This protein binds this small molecule.
Small molecule (SMILES): Cc1ccc(-c2ccc3nc(N)nc(N)c3c2)cc1

Binding-site contacts:
Ligand atom C13 contacts residue NAP1 of chain 1.E at 3.6 Å.
Ligand atom N7 contacts residue ASP161 of chain 1.A at 3.7 Å.
Ligand atom CAC contacts residue TRP221 of chain 1.A at 3.2 Å (hydrophobic).
Ligand atom C8 contacts residue NAP1 of chain 1.E at 3.5 Å.
Ligand atom C13 contacts residue PHE97 of chain 1.A at 3.7 Å (hydrophobic).
Ligand atom C3 contacts residue NAP1 of chain 1.E at 3.6 Å.
Ligand atom N7 contacts residue PHE97 of chain 1.A at 3.7 Å.
Ligand atom N4 contacts residue TYR174 of chain 1.A at 3.7 Å.
Ligand atom C9 contacts residue ARG14 of chain 1.A at 3.8 Å.
Ligand atom C1 contacts residue NAP1 of chain 1.E at 3.5 Å.
Ligand atom CAP contacts residue PRO210 of chain 1.A at 3.8 Å (hydrophobic).
Ligand atom C1 contacts residue PHE97 of chain 1.A at 3.6 Å (hydrophobic).
Ligand atom C9 contacts residue PRO210 of chain 1.A at 3.9 Å (hydrophobic).
Ligand atom C3 contacts residue TYR174 of chain 1.A at 3.6 Å (hydrophobic).
Ligand atom N14 contacts residue NAP1 of chain 1.E at 3.3 Å (h-bond).
Ligand atom C2 contacts residue NAP1 of chain 1.E at 3.8 Å.
Ligand atom N7 contacts residue TYR174 of chain 1.A at 2.7 Å (h-bond).
Ligand atom C12 contacts residue NAP1 of chain 1.E at 3.8 Å.
Ligand atom C2 contacts residue PHE97 of chain 1.A at 3.6 Å (hydrophobic).
Ligand atom N4 contacts residue NAP1 of chain 1.E at 2.8 Å (h-bond).
Ligand atom C3 contacts residue PHE97 of chain 1.A at 3.5 Å (hydrophobic).
Ligand atom N6 contacts residue NAP1 of chain 1.E at 2.7 Å (h-bond).
Ligand atom C5 contacts residue PHE97 of chain 1.A at 3.3 Å (hydrophobic).
Ligand atom C8 contacts residue ARG14 of chain 1.A at 3.5 Å.
Ligand atom C5 contacts residue NAP1 of chain 1.E at 3.4 Å.
Ligand atom C9 contacts residue LEU208 of chain 1.A at 3.8 Å (hydrophobic).
Ligand atom N14 contacts residue PHE97 of chain 1.A at 3.6 Å.
Ligand atom N7 contacts residue NAP1 of chain 1.E at 3.4 Å.
Ligand atom C12 contacts residue PHE97 of chain 1.A at 3.8 Å (hydrophobic).
Ligand atom C5 contacts residue SER95 of chain 1.A at 3.8 Å.
Ligand atom C26 contacts residue MET213 of chain 1.A at 3.8 Å (hydrophobic).
Ligand atom N6 contacts residue PHE97 of chain 1.A at 3.6 Å.
Ligand atom C9 contacts residue NAP1 of chain 1.E at 3.8 Å.
Ligand atom C22 contacts residue LEU209 of chain 1.A at 3.2 Å (hydrophobic).
Ligand atom N14 contacts residue SER95 of chain 1.A at 2.8 Å (h-bond).
Ligand atom C22 contacts residue VAL206 of chain 1.A at 3.8 Å (hydrophobic).
Ligand atom C25 contacts residue PRO210 of chain 1.A at 3.7 Å (hydrophobic).
Ligand atom C23 contacts residue NAP1 of chain 1.E at 3.1 Å.
Ligand atom N4 contacts residue SER95 of chain 1.A at 3.9 Å.
Ligand atom N4 contacts residue PHE97 of chain 1.A at 3.6 Å.

Sequence of chain 1.A:
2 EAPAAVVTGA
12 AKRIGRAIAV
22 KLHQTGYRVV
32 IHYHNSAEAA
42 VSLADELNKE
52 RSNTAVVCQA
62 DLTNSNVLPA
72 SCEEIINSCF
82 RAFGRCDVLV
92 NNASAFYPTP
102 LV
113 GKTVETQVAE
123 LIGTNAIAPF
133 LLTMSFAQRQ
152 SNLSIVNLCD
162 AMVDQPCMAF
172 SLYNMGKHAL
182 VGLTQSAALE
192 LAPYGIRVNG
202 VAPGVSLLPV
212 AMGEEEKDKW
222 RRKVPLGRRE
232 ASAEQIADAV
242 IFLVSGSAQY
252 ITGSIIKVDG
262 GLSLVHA